Sequence of chain 55.K:
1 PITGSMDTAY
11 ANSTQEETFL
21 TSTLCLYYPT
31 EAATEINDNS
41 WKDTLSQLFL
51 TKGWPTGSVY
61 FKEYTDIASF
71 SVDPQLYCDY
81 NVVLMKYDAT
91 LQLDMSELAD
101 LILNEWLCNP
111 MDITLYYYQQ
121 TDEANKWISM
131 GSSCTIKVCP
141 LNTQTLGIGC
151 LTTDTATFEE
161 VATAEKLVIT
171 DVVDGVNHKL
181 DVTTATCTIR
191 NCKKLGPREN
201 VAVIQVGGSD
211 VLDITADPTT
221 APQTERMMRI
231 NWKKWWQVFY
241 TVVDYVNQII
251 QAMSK

Binding-site contacts:
Ligand atom C5 contacts residue ASN12 of chain 55.K at 4.2 Å.
Ligand atom N2 contacts residue ASN12 of chain 55.K at 3.8 Å.
Ligand atom C1 contacts residue ASN12 of chain 55.K at 2.2 Å.
Ligand atom O7 contacts residue ASN12 of chain 55.K at 3.6 Å.
Ligand atom C2 contacts residue ASN12 of chain 55.K at 3.3 Å.
Ligand atom O5 contacts residue ASN12 of chain 55.K at 2.8 Å (h-bond).
Ligand atom C7 contacts residue ASN12 of chain 55.K at 3.9 Å.

The protein below binds the small molecule below.
Small molecule (SMILES): CC(=O)N[C@H]1[C@H](O[C@H]2[C@H](O)[C@@H](NC(C)=O)CO[C@@H]2CO)O[C@H](CO)[C@@H](O)[C@@H]1O